Binding-site contacts:
Ligand atom O2 contacts residue HIS122 of chain 1.B at 3.5 Å (h-bond).
Ligand atom C4 contacts residue GLU409 of chain 1.B at 3.8 Å.
Ligand atom O2 contacts residue GLU355 of chain 1.B at 2.8 Å (salt-bridge).
Ligand atom C5 contacts residue GLU355 of chain 1.B at 3.8 Å.
Ligand atom C3 contacts residue GLU355 of chain 1.B at 3.4 Å.
Ligand atom O2 contacts residue GLU167 of chain 1.B at 3.4 Å (salt-bridge).
Ligand atom O4 contacts residue GLU409 of chain 1.B at 2.8 Å (salt-bridge).
Ligand atom C4 contacts residue TRP402 of chain 1.B at 3.9 Å (hydrophobic).
Ligand atom O4 contacts residue TRP410 of chain 1.B at 3.7 Å.
Ligand atom O3 contacts residue HIS122 of chain 1.B at 3.1 Å (h-bond).
Ligand atom O3 contacts residue TRP402 of chain 1.B at 3.6 Å.
Ligand atom O4 contacts residue GLN21 of chain 1.B at 3.0 Å (h-bond).
Ligand atom C5 contacts residue GLU409 of chain 1.B at 4.0 Å.
Ligand atom O1 contacts residue GLU355 of chain 1.B at 3.7 Å.
Ligand atom C4 contacts residue TRP410 of chain 1.B at 3.9 Å (hydrophobic).
Ligand atom O3 contacts residue TRP410 of chain 1.B at 3.0 Å (h-bond).
Ligand atom C1 contacts residue TYR297 of chain 1.B at 3.5 Å (hydrophobic).
Ligand atom C5 contacts residue TYR297 of chain 1.B at 3.5 Å (hydrophobic).
Ligand atom O2 contacts residue ASN166 of chain 1.B at 3.0 Å (h-bond).
Ligand atom C1 contacts residue GLU355 of chain 1.B at 2.8 Å.
Ligand atom O5 contacts residue GLU355 of chain 1.B at 3.5 Å (salt-bridge).
Ligand atom C2 contacts residue GLU355 of chain 1.B at 3.2 Å.
Ligand atom O5 contacts residue TYR297 of chain 1.B at 3.2 Å (h-bond).
Ligand atom C6 contacts residue PHE418 of chain 1.B at 3.7 Å (hydrophobic).
Ligand atom C2 contacts residue GLU167 of chain 1.B at 3.6 Å.
Ligand atom C3 contacts residue GLN21 of chain 1.B at 4.0 Å.
Ligand atom C3 contacts residue TRP410 of chain 1.B at 4.0 Å (hydrophobic).
Ligand atom O4 contacts residue TRP402 of chain 1.B at 3.2 Å.
Ligand atom O6 contacts residue GLU409 of chain 1.B at 2.7 Å (salt-bridge).
Ligand atom C6 contacts residue GLU409 of chain 1.B at 3.1 Å.
Ligand atom O6 contacts residue TRP328 of chain 1.B at 3.4 Å.
Ligand atom C3 contacts residue TRP402 of chain 1.B at 3.7 Å (hydrophobic).
Ligand atom O2 contacts residue ASN295 of chain 1.B at 3.8 Å.
Ligand atom C6 contacts residue TRP402 of chain 1.B at 3.9 Å (hydrophobic).
Ligand atom O6 contacts residue PHE418 of chain 1.B at 4.0 Å.
Ligand atom O3 contacts residue GLN21 of chain 1.B at 2.8 Å (h-bond).
Ligand atom C1 contacts residue GLU167 of chain 1.B at 3.2 Å.
Ligand atom O1 contacts residue GLU167 of chain 1.B at 2.5 Å (salt-bridge).
Ligand atom C5 contacts residue TRP402 of chain 1.B at 3.6 Å (hydrophobic).
Ligand atom O1 contacts residue TYR297 of chain 1.B at 3.5 Å.

This small molecule binds to this protein.
Small molecule (SMILES): OC[C@H]1O[C@@H](O)[C@H](O)[C@@H](O)[C@@H]1O

Sequence of chain 1.B:
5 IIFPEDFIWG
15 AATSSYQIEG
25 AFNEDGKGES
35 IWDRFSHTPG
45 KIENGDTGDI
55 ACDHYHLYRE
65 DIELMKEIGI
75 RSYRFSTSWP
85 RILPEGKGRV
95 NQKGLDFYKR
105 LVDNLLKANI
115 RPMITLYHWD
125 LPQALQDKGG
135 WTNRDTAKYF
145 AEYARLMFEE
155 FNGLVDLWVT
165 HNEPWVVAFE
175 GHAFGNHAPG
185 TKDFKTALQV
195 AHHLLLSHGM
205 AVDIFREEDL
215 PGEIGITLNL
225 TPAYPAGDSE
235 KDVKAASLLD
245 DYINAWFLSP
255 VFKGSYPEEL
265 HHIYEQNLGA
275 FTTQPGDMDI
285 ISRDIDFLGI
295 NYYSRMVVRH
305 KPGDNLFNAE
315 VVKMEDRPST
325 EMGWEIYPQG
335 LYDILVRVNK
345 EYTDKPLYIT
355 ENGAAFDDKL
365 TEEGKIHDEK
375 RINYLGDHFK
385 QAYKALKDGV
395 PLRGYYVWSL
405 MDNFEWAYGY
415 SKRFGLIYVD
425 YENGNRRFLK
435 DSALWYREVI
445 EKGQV